The protein below binds the small molecule below.
Small molecule (SMILES): C[n+]1cn([C@@H]2O[C@H](CO[P](=O)(O)O[P](=O)(O)OP(=O)(O)O)[C@@H](O)[C@H]2O)c2nc(N)[nH]c(=O)c21

Sequence of chain 1.A:
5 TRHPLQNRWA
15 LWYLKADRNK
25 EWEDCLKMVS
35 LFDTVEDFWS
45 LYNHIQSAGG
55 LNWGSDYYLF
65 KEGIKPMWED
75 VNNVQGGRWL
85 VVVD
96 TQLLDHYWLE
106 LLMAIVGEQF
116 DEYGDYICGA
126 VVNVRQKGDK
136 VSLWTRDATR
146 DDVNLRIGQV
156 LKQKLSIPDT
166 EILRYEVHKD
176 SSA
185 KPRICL

Binding-site contacts:
Ligand atom C4 contacts residue TRP72 of chain 1.A at 3.6 Å (hydrophobic).
Ligand atom N2 contacts residue GLU73 of chain 1.A at 2.9 Å (salt-bridge).
Ligand atom C5 contacts residue TRP72 of chain 1.A at 3.6 Å (hydrophobic).
Ligand atom O6 contacts residue TRP72 of chain 1.A at 2.8 Å (h-bond).
Ligand atom O4' contacts residue TRP26 of chain 1.A at 3.5 Å.
Ligand atom O2A contacts residue ARG130 of chain 1.A at 2.8 Å (salt-bridge).
Ligand atom O3A contacts residue LYS135 of chain 1.A at 3.4 Å (salt-bridge).
Ligand atom O6 contacts residue TRP26 of chain 1.A at 3.6 Å.
Ligand atom O6 contacts residue GLU73 of chain 1.A at 3.8 Å.
Ligand atom PA contacts residue ARG130 of chain 1.A at 3.9 Å.
Ligand atom O1B contacts residue ARG130 of chain 1.A at 3.6 Å (salt-bridge).
Ligand atom C6 contacts residue GLU73 of chain 1.A at 3.9 Å.
Ligand atom N9 contacts residue TRP26 of chain 1.A at 3.6 Å.
Ligand atom O2B contacts residue ARG130 of chain 1.A at 2.9 Å (salt-bridge).
Ligand atom PB contacts residue ARG130 of chain 1.A at 3.8 Å.
Ligand atom N3 contacts residue TRP72 of chain 1.A at 3.7 Å.
Ligand atom C2 contacts residue TRP26 of chain 1.A at 3.7 Å (hydrophobic).
Ligand atom C4 contacts residue TRP26 of chain 1.A at 3.5 Å (hydrophobic).
Ligand atom PB contacts residue LYS135 of chain 1.A at 3.5 Å.
Ligand atom C2 contacts residue TRP72 of chain 1.A at 3.8 Å (hydrophobic).
Ligand atom O2A contacts residue ASN128 of chain 1.A at 3.7 Å.
Ligand atom N7 contacts residue TRP72 of chain 1.A at 3.5 Å.
Ligand atom C5 contacts residue TRP26 of chain 1.A at 3.6 Å (hydrophobic).
Ligand atom CM7 contacts residue TRP72 of chain 1.A at 3.7 Å (hydrophobic).
Ligand atom C8 contacts residue TRP72 of chain 1.A at 3.9 Å (hydrophobic).
Ligand atom C8 contacts residue TRP26 of chain 1.A at 3.4 Å (hydrophobic).
Ligand atom N3 contacts residue TRP26 of chain 1.A at 3.7 Å.
Ligand atom O6 contacts residue MET71 of chain 1.A at 3.2 Å.
Ligand atom O1B contacts residue LYS135 of chain 1.A at 2.5 Å (salt-bridge).
Ligand atom N7 contacts residue TRP26 of chain 1.A at 3.4 Å.
Ligand atom N1 contacts residue TRP26 of chain 1.A at 3.6 Å.
Ligand atom C1' contacts residue TRP26 of chain 1.A at 3.5 Å (hydrophobic).
Ligand atom C6 contacts residue TRP72 of chain 1.A at 3.4 Å (hydrophobic).
Ligand atom C6 contacts residue TRP26 of chain 1.A at 3.5 Å (hydrophobic).
Ligand atom C3' contacts residue TRP72 of chain 1.A at 3.9 Å (hydrophobic).
Ligand atom N1 contacts residue GLU73 of chain 1.A at 2.9 Å (salt-bridge).
Ligand atom N9 contacts residue TRP72 of chain 1.A at 3.8 Å.
Ligand atom N1 contacts residue TRP72 of chain 1.A at 3.4 Å.
Ligand atom CM7 contacts residue TRP26 of chain 1.A at 3.7 Å (hydrophobic).
Ligand atom C2 contacts residue GLU73 of chain 1.A at 3.5 Å.